This protein binds this small molecule.
Small molecule (SMILES): CC(=O)N[C@H]1[C@H](O[C@H]2[C@H](O)[C@@H](NC(C)=O)CO[C@@H]2CO)O[C@H](CO)[C@@H](O)[C@@H]1O

Binding-site contacts:
Ligand atom N2 contacts residue ASN12 of chain 3.H at 3.8 Å.
Ligand atom O7 contacts residue ASN12 of chain 3.H at 3.7 Å.
Ligand atom C5 contacts residue ASN12 of chain 3.H at 4.1 Å.
Ligand atom C7 contacts residue ASN12 of chain 3.H at 3.9 Å.
Ligand atom C2 contacts residue ASN12 of chain 3.H at 3.2 Å.
Ligand atom O5 contacts residue ASN12 of chain 3.H at 2.7 Å (h-bond).
Ligand atom C1 contacts residue ASN12 of chain 3.H at 2.2 Å.

Sequence of chain 3.H:
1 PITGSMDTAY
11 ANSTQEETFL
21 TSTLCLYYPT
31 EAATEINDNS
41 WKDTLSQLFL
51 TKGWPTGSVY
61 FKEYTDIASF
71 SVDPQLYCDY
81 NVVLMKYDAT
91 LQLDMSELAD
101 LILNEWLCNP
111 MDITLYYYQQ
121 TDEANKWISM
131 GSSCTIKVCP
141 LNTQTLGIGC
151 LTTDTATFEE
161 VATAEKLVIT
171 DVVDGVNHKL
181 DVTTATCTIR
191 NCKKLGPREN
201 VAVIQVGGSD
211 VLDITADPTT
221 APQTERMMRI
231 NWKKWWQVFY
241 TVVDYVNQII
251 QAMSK